Binding-site contacts:
Ligand atom C2 contacts residue ASN31 of chain 1.A at 2.3 Å.
Ligand atom O7 contacts residue LYS30 of chain 1.A at 3.1 Å.
Ligand atom C8 contacts residue LYS30 of chain 1.A at 4.0 Å.
Ligand atom O5 contacts residue ASN31 of chain 1.A at 2.5 Å (h-bond).
Ligand atom N2 contacts residue ASN31 of chain 1.A at 2.7 Å (h-bond).
Ligand atom C1 contacts residue ASN31 of chain 1.A at 1.4 Å.
Ligand atom C7 contacts residue ASN31 of chain 1.A at 3.2 Å.
Ligand atom C8 contacts residue ASN31 of chain 1.A at 4.3 Å.
Ligand atom C5 contacts residue ASN31 of chain 1.A at 3.7 Å.
Ligand atom C4 contacts residue ASN31 of chain 1.A at 4.2 Å.
Ligand atom C7 contacts residue LYS30 of chain 1.A at 3.7 Å.
Ligand atom C8 contacts residue LYS5 of chain 1.A at 3.9 Å.
Ligand atom O7 contacts residue ASN31 of chain 1.A at 3.4 Å (h-bond).
Ligand atom C1 contacts residue LYS30 of chain 1.A at 4.4 Å.
Ligand atom C3 contacts residue ASN31 of chain 1.A at 3.7 Å.

This protein binds this small molecule.
Small molecule (SMILES): CC(=O)N[C@@H]1[C@@H](O)[C@H](O)[C@@H](CO)O[C@H]1O

Sequence of chain 1.A:
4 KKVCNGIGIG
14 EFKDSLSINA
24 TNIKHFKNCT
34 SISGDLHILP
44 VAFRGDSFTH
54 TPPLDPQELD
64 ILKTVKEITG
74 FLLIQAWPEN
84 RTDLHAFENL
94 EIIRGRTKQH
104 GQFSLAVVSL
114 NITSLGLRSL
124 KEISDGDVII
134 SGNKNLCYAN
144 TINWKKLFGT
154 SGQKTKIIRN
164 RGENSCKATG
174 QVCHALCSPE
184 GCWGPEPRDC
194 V